Binding-site contacts:
Ligand atom C1 contacts residue ASN335 of chain 1.B at 1.4 Å.
Ligand atom O6 contacts residue ASN335 of chain 1.B at 4.1 Å.
Ligand atom C4 contacts residue ASN335 of chain 1.B at 4.3 Å.
Ligand atom C2 contacts residue ASN335 of chain 1.B at 2.5 Å.
Ligand atom O7 contacts residue ASN335 of chain 1.B at 4.3 Å.
Ligand atom N2 contacts residue ASN335 of chain 1.B at 2.9 Å (h-bond).
Ligand atom O6 contacts residue SER337 of chain 1.B at 4.4 Å.
Ligand atom C3 contacts residue ASN335 of chain 1.B at 3.8 Å.
Ligand atom C7 contacts residue ASN335 of chain 1.B at 3.8 Å.
Ligand atom O5 contacts residue ASN335 of chain 1.B at 2.4 Å (h-bond).
Ligand atom C5 contacts residue ASN335 of chain 1.B at 3.7 Å.

This small molecule binds to this protein.
Small molecule (SMILES): CC(=O)N[C@H]1[C@H](O[C@H]2[C@H](O)[C@@H](NC(C)=O)CO[C@@H]2CO)O[C@H](CO)[C@@H](O)[C@@H]1O

Sequence of chain 1.B:
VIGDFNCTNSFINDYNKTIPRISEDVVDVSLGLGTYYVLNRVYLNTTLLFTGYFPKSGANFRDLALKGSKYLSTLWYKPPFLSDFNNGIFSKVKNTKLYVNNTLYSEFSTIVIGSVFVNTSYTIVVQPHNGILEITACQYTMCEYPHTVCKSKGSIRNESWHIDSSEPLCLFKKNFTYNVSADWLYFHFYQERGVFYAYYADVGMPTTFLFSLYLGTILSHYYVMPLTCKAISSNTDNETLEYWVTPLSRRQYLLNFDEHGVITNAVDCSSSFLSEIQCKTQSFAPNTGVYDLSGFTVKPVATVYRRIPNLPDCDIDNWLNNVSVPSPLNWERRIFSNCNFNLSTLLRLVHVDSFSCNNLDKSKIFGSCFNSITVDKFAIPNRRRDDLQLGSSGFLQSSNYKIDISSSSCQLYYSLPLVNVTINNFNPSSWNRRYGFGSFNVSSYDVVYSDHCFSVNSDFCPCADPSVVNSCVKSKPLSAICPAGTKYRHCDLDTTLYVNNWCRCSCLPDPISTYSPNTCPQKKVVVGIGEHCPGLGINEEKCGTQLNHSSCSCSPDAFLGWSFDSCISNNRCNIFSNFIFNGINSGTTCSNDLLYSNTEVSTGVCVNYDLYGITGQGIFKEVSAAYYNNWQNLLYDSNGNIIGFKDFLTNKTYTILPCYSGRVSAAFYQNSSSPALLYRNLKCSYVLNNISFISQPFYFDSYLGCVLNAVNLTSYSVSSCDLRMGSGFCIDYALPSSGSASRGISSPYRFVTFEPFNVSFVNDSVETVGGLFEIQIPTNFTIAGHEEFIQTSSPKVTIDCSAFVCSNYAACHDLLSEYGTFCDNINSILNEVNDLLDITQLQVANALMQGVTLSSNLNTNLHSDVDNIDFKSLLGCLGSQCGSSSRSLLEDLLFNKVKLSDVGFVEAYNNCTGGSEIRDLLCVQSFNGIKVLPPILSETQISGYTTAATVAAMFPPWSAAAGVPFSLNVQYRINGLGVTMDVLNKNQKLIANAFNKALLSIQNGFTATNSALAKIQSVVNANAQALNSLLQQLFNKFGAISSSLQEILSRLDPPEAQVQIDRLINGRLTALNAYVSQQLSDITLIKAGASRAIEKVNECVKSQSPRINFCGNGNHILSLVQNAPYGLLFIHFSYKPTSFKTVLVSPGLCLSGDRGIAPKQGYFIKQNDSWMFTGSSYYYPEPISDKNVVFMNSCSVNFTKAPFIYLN